Sequence of chain 1.B:
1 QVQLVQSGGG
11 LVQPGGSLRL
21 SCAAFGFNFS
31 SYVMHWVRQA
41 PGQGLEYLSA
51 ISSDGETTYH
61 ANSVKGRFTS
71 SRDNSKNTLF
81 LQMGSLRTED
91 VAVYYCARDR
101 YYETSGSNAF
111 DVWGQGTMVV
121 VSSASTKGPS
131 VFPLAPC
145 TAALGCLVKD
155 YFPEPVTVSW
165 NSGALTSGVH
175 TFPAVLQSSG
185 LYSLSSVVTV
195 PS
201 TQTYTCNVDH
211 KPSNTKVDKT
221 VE

Binding-site contacts:
Ligand atom O6 contacts residue SER31 of chain 1.B at 3.2 Å (h-bond).
Ligand atom C6 contacts residue SER31 of chain 1.B at 3.8 Å.
Ligand atom N2 contacts residue ASN28 of chain 1.B at 3.1 Å (h-bond).
Ligand atom C1 contacts residue SER31 of chain 1.B at 4.1 Å.
Ligand atom C3 contacts residue ASN28 of chain 1.B at 4.0 Å.
Ligand atom C5 contacts residue SER31 of chain 1.B at 4.1 Å.
Ligand atom O5 contacts residue ASN28 of chain 1.B at 2.4 Å (h-bond).
Ligand atom C1 contacts residue ASN28 of chain 1.B at 1.4 Å.
Ligand atom C7 contacts residue ASN28 of chain 1.B at 3.9 Å.
Ligand atom O5 contacts residue SER31 of chain 1.B at 3.3 Å (h-bond).
Ligand atom C2 contacts residue ASN28 of chain 1.B at 2.6 Å.
Ligand atom C5 contacts residue ASN28 of chain 1.B at 3.6 Å.
Ligand atom C4 contacts residue ASN28 of chain 1.B at 4.3 Å.
Ligand atom O7 contacts residue ASN28 of chain 1.B at 3.8 Å.

This small molecule binds to this protein.
Small molecule (SMILES): CC(=O)N[C@H]1[C@H](O[C@H]2[C@H](O)[C@@H](NC(C)=O)CO[C@@H]2CO)O[C@H](CO)[C@@H](O[C@@H]2O[C@H](CO)[C@@H](O)[C@H](O)[C@@H]2O)[C@@H]1O